The protein below binds the small molecule below.
Small molecule (SMILES): C=CCNc1nc(N)c(C(=O)c2ccncc2)s1

Binding-site contacts:
Ligand atom C5 contacts residue LEU142 of chain 1.A at 3.8 Å (hydrophobic).
Ligand atom C10 contacts residue ASP153 of chain 1.A at 3.4 Å.
Ligand atom C4 contacts residue LEU142 of chain 1.A at 3.4 Å (hydrophobic).
Ligand atom N3 contacts residue PHE90 of chain 1.A at 4.0 Å.
Ligand atom S13 contacts residue ILE18 of chain 1.A at 4.0 Å.
Ligand atom N3 contacts residue LEU142 of chain 1.A at 3.4 Å.
Ligand atom N1 contacts residue GLU89 of chain 1.A at 4.0 Å.
Ligand atom O12 contacts residue ALA152 of chain 1.A at 3.8 Å.
Ligand atom C2 contacts residue ALA39 of chain 1.A at 3.5 Å (hydrophobic).
Ligand atom C14 contacts residue LEU91 of chain 1.A at 3.5 Å (hydrophobic).
Ligand atom C2 contacts residue GLU89 of chain 1.A at 3.7 Å.
Ligand atom C18 contacts residue GLN93 of chain 1.A at 3.7 Å.
Ligand atom C2 contacts residue LEU142 of chain 1.A at 3.2 Å (hydrophobic).
Ligand atom C16 contacts residue LEU91 of chain 1.A at 3.6 Å (hydrophobic).
Ligand atom N9 contacts residue ASP153 of chain 1.A at 3.4 Å.
Ligand atom C10 contacts residue VAL26 of chain 1.A at 3.3 Å (hydrophobic).
Ligand atom N1 contacts residue LEU91 of chain 1.A at 3.2 Å (h-bond).
Ligand atom N3 contacts residue ALA39 of chain 1.A at 3.7 Å.
Ligand atom N1 contacts residue PHE90 of chain 1.A at 3.8 Å.
Ligand atom N1 contacts residue ALA39 of chain 1.A at 3.8 Å.
Ligand atom N15 contacts residue LEU91 of chain 1.A at 2.7 Å (h-bond).
Ligand atom N3 contacts residue GLU89 of chain 1.A at 2.6 Å (salt-bridge).
Ligand atom N1 contacts residue LEU142 of chain 1.A at 3.6 Å.
Ligand atom O12 contacts residue PHE88 of chain 1.A at 3.8 Å.
Ligand atom C8 contacts residue ASP153 of chain 1.A at 3.9 Å.
Ligand atom N15 contacts residue ILE18 of chain 1.A at 3.9 Å.
Ligand atom C17 contacts residue LEU91 of chain 1.A at 3.6 Å (hydrophobic).
Ligand atom N3 contacts residue VAL72 of chain 1.A at 3.4 Å.
Ligand atom N3 contacts residue PHE88 of chain 1.A at 3.9 Å.
Ligand atom C14 contacts residue ILE18 of chain 1.A at 4.0 Å (hydrophobic).
Ligand atom C16 contacts residue ILE18 of chain 1.A at 3.7 Å (hydrophobic).
Ligand atom C16 contacts residue PHE90 of chain 1.A at 4.0 Å (hydrophobic).
Ligand atom C18 contacts residue LEU142 of chain 1.A at 3.6 Å (hydrophobic).
Ligand atom N15 contacts residue PHE90 of chain 1.A at 3.5 Å.
Ligand atom C4 contacts residue ALA39 of chain 1.A at 3.7 Å (hydrophobic).
Ligand atom C14 contacts residue LEU142 of chain 1.A at 4.0 Å (hydrophobic).
Ligand atom C17 contacts residue HIS92 of chain 1.A at 4.0 Å.
Ligand atom C18 contacts residue ASP94 of chain 1.A at 3.5 Å.
Ligand atom C11 contacts residue VAL26 of chain 1.A at 3.9 Å (hydrophobic).
Ligand atom N9 contacts residue VAL26 of chain 1.A at 3.7 Å.

Sequence of chain 1.A:
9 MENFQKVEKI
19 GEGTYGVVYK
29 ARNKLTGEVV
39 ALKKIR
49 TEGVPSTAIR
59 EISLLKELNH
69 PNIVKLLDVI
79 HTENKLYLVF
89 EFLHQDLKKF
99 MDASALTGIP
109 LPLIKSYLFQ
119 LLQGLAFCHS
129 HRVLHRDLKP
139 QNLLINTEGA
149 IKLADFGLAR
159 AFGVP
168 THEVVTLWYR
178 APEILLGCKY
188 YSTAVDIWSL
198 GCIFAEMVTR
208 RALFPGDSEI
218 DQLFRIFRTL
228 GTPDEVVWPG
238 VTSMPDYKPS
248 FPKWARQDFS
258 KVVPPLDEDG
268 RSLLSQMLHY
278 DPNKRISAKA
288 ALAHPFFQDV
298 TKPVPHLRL